Binding-site contacts:
Ligand atom C2 contacts residue ASN87 of chain 47.D at 2.4 Å.
Ligand atom C1 contacts residue SER89 of chain 47.D at 3.3 Å.
Ligand atom C4 contacts residue LEU151 of chain 47.D at 4.0 Å (hydrophobic).
Ligand atom C3 contacts residue ASN87 of chain 47.D at 3.8 Å.
Ligand atom C5 contacts residue LEU151 of chain 47.D at 3.8 Å (hydrophobic).
Ligand atom N2 contacts residue ILE155 of chain 47.D at 4.1 Å.
Ligand atom C3 contacts residue LEU151 of chain 47.D at 4.2 Å (hydrophobic).
Ligand atom O6 contacts residue LEU151 of chain 47.D at 3.4 Å.
Ligand atom C6 contacts residue LEU91 of chain 47.D at 4.2 Å (hydrophobic).
Ligand atom O5 contacts residue ASN87 of chain 47.D at 2.3 Å (h-bond).
Ligand atom C1 contacts residue ASN87 of chain 47.D at 1.4 Å.
Ligand atom N2 contacts residue ASN87 of chain 47.D at 2.9 Å (h-bond).
Ligand atom C4 contacts residue ASN87 of chain 47.D at 4.2 Å.
Ligand atom C5 contacts residue SER89 of chain 47.D at 3.3 Å.
Ligand atom O7 contacts residue ASN87 of chain 47.D at 4.1 Å.
Ligand atom C7 contacts residue ILE155 of chain 47.D at 4.3 Å (hydrophobic).
Ligand atom C6 contacts residue LEU151 of chain 47.D at 3.7 Å (hydrophobic).
Ligand atom O6 contacts residue SER89 of chain 47.D at 2.8 Å (h-bond).
Ligand atom C8 contacts residue ILE155 of chain 47.D at 3.7 Å (hydrophobic).
Ligand atom C5 contacts residue ASN87 of chain 47.D at 3.7 Å.
Ligand atom O6 contacts residue LEU91 of chain 47.D at 4.0 Å.
Ligand atom C6 contacts residue SER89 of chain 47.D at 3.6 Å.
Ligand atom O5 contacts residue SER89 of chain 47.D at 2.8 Å (h-bond).
Ligand atom C7 contacts residue ASN87 of chain 47.D at 3.8 Å.
Ligand atom O4 contacts residue LEU151 of chain 47.D at 3.3 Å.

A small-molecule ligand and the protein it binds are described below.
Small molecule (SMILES): CC(=O)N[C@@H]1[C@@H](O)[C@H](O)[C@@H](CO)O[C@H]1O

Sequence of chain 47.D:
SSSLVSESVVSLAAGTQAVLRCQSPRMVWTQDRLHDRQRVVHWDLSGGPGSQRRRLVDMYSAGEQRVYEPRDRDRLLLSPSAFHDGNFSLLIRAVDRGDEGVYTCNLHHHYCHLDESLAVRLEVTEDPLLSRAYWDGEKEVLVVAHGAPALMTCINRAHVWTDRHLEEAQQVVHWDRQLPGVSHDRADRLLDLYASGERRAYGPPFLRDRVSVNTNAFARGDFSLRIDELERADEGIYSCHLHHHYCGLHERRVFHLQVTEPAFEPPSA